Sequence of chain 1.C:
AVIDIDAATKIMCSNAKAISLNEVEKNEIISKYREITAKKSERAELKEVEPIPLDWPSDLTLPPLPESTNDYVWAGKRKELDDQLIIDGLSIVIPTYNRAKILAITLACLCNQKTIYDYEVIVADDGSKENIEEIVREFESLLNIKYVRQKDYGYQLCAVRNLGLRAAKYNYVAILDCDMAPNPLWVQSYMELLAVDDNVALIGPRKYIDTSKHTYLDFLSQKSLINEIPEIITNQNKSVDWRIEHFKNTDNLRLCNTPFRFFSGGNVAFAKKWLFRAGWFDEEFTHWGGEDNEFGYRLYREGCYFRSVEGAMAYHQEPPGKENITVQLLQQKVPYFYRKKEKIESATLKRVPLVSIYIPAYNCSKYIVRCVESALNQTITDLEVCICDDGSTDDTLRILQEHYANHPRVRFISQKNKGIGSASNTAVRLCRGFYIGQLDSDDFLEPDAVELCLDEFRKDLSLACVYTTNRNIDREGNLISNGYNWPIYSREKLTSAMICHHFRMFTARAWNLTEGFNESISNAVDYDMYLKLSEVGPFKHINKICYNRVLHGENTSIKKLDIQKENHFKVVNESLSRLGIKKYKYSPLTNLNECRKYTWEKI

A small-molecule ligand and the protein it binds are described below.
Small molecule (SMILES): O=C(O)[C@H]1O[C@H](O[P](=O)(O)O[P](=O)(O)OC[C@H]2O[C@@H](n3ccc(=O)[nH]c3=O)[C@H](O)[C@@H]2O)[C@H](O)[C@@H](O)[C@@H]1O

Binding-site contacts:
Ligand atom O3' contacts residue HIS524 of chain 1.C at 3.3 Å (h-bond).
Ligand atom O3' contacts residue ASP462 of chain 1.C at 2.7 Å (salt-bridge).
Ligand atom C6 contacts residue ILE442 of chain 1.C at 3.5 Å (hydrophobic).
Ligand atom N3 contacts residue TYR384 of chain 1.C at 3.4 Å.
Ligand atom C1D contacts residue PRO382 of chain 1.C at 3.0 Å (hydrophobic).
Ligand atom O'Q contacts residue ALA546 of chain 1.C at 3.3 Å (h-bond).
Ligand atom O2 contacts residue TYR384 of chain 1.C at 3.6 Å.
Ligand atom C2D contacts residue PRO382 of chain 1.C at 3.4 Å (hydrophobic).
Ligand atom O4' contacts residue ILE442 of chain 1.C at 3.5 Å.
Ligand atom O1B contacts residue HIS574 of chain 1.C at 3.1 Å (h-bond).
Ligand atom O2' contacts residue HIS524 of chain 1.C at 3.0 Å (h-bond).
Ligand atom O'P contacts residue ASN545 of chain 1.C at 3.4 Å.
Ligand atom C6' contacts residue ALA546 of chain 1.C at 3.4 Å (hydrophobic).
Ligand atom O2' contacts residue ARG571 of chain 1.C at 3.5 Å.
Ligand atom C4' contacts residue ASP548 of chain 1.C at 3.5 Å.
Ligand atom O2 contacts residue ALA445 of chain 1.C at 3.6 Å.
Ligand atom PB contacts residue MN1 of chain 1.P at 3.6 Å.
Ligand atom O2' contacts residue ASP462 of chain 1.C at 3.3 Å (salt-bridge).
Ligand atom O4 contacts residue ASN439 of chain 1.C at 3.2 Å (h-bond).
Ligand atom O2 contacts residue PRO382 of chain 1.C at 3.6 Å (h-bond).
Ligand atom N3 contacts residue ASP412 of chain 1.C at 2.9 Å (salt-bridge).
Ligand atom C2 contacts residue TYR384 of chain 1.C at 3.3 Å (hydrophobic).
Ligand atom O'Q contacts residue VAL547 of chain 1.C at 3.1 Å (h-bond).
Ligand atom C3D contacts residue PRO382 of chain 1.C at 3.5 Å (hydrophobic).
Ligand atom O2 contacts residue ASP412 of chain 1.C at 3.6 Å.
Ligand atom O4D contacts residue ILE442 of chain 1.C at 3.3 Å.
Ligand atom O1A contacts residue ASP464 of chain 1.C at 3.1 Å (salt-bridge).
Ligand atom O3D contacts residue PRO382 of chain 1.C at 2.7 Å (h-bond).
Ligand atom O3' contacts residue GLN460 of chain 1.C at 3.3 Å (h-bond).
Ligand atom O1A contacts residue MN1 of chain 1.P at 2.2 Å.
Ligand atom O1A contacts residue HIS574 of chain 1.C at 3.1 Å (h-bond).
Ligand atom O3D contacts residue SER463 of chain 1.C at 2.9 Å (h-bond).
Ligand atom O'P contacts residue ALA546 of chain 1.C at 2.6 Å (h-bond).
Ligand atom C3' contacts residue ASP462 of chain 1.C at 3.5 Å.
Ligand atom O2D contacts residue PRO382 of chain 1.C at 3.1 Å (h-bond).
Ligand atom O1B contacts residue MN1 of chain 1.P at 2.2 Å.
Ligand atom O3D contacts residue ASP462 of chain 1.C at 3.3 Å.
Ligand atom O2D contacts residue SER463 of chain 1.C at 2.8 Å (h-bond).
Ligand atom O4 contacts residue ASP412 of chain 1.C at 3.5 Å (salt-bridge).
Ligand atom O2D contacts residue TYR384 of chain 1.C at 3.0 Å (h-bond).